Binding-site contacts:
Ligand atom O7 contacts residue TYR41 of chain 47.E at 3.3 Å (h-bond).
Ligand atom C7 contacts residue SER390 of chain 47.E at 4.2 Å.
Ligand atom O7 contacts residue ASN388 of chain 47.E at 3.9 Å.
Ligand atom C8 contacts residue TYR41 of chain 47.E at 3.6 Å (hydrophobic).
Ligand atom C2 contacts residue ARG358 of chain 47.E at 4.3 Å.
Ligand atom C1 contacts residue ASN388 of chain 47.E at 1.4 Å.
Ligand atom C8 contacts residue GLU61 of chain 47.E at 3.3 Å.
Ligand atom N2 contacts residue TYR41 of chain 47.E at 4.3 Å.
Ligand atom O6 contacts residue HIS339 of chain 47.E at 3.9 Å.
Ligand atom C6 contacts residue ARG358 of chain 47.E at 4.4 Å.
Ligand atom C3 contacts residue TYR41 of chain 47.E at 4.2 Å (hydrophobic).
Ligand atom C6 contacts residue ASP338 of chain 47.E at 3.3 Å.
Ligand atom O6 contacts residue ARG358 of chain 47.E at 3.3 Å.
Ligand atom C4 contacts residue ASN388 of chain 47.E at 4.2 Å.
Ligand atom C1 contacts residue ASP338 of chain 47.E at 4.3 Å.
Ligand atom C5 contacts residue TYR41 of chain 47.E at 3.4 Å (hydrophobic).
Ligand atom N2 contacts residue ASN388 of chain 47.E at 2.9 Å (h-bond).
Ligand atom O6 contacts residue ASP338 of chain 47.E at 2.9 Å (salt-bridge).
Ligand atom O5 contacts residue ASN388 of chain 47.E at 2.3 Å (h-bond).
Ligand atom C3 contacts residue ASN388 of chain 47.E at 3.8 Å.
Ligand atom C2 contacts residue ASN388 of chain 47.E at 2.5 Å.
Ligand atom C3 contacts residue ASP338 of chain 47.E at 4.5 Å.
Ligand atom C1 contacts residue ARG358 of chain 47.E at 3.7 Å.
Ligand atom C7 contacts residue TYR41 of chain 47.E at 3.5 Å (hydrophobic).
Ligand atom O6 contacts residue TYR386 of chain 47.E at 4.0 Å.
Ligand atom O4 contacts residue TYR41 of chain 47.E at 3.5 Å (h-bond).
Ligand atom C5 contacts residue ASN388 of chain 47.E at 3.6 Å.
Ligand atom O5 contacts residue ARG358 of chain 47.E at 3.4 Å (salt-bridge).
Ligand atom O5 contacts residue ASP338 of chain 47.E at 4.2 Å.
Ligand atom C4 contacts residue TYR41 of chain 47.E at 3.9 Å (hydrophobic).
Ligand atom C4 contacts residue ASP338 of chain 47.E at 4.3 Å.
Ligand atom C8 contacts residue SER390 of chain 47.E at 3.3 Å.
Ligand atom O7 contacts residue GLN39 of chain 47.E at 2.9 Å (h-bond).
Ligand atom O6 contacts residue TYR41 of chain 47.E at 3.6 Å.
Ligand atom C5 contacts residue ASP338 of chain 47.E at 3.5 Å.
Ligand atom C6 contacts residue TYR41 of chain 47.E at 3.6 Å (hydrophobic).
Ligand atom O4 contacts residue ASP338 of chain 47.E at 4.2 Å.
Ligand atom C7 contacts residue ASN388 of chain 47.E at 3.6 Å.
Ligand atom O5 contacts residue TYR41 of chain 47.E at 4.4 Å.
Ligand atom C7 contacts residue GLN39 of chain 47.E at 4.1 Å.

Sequence of chain 47.E:
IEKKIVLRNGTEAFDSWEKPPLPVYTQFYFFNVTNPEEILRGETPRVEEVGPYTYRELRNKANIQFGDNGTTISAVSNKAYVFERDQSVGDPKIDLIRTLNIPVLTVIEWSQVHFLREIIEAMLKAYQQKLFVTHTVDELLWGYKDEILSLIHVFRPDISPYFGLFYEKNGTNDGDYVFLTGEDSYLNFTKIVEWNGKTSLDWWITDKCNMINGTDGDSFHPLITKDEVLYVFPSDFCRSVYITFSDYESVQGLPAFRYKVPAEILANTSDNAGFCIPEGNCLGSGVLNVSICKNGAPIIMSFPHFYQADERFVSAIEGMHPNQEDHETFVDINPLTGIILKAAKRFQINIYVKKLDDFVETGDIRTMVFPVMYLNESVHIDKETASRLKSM

This protein binds this small molecule.
Small molecule (SMILES): CC(=O)N[C@H]1[C@H](O[C@H]2[C@H](O)[C@@H](NC(C)=O)CO[C@@H]2CO)O[C@H](CO)[C@@H](O[C@@H]2O[C@H](CO[C@H]3O[C@H](CO)[C@@H](O)[C@H](O)[C@@H]3O)[C@@H](O)[C@H](O[C@H]3O[C@H](CO)[C@@H](O)[C@H](O)[C@@H]3O)[C@@H]2O)[C@@H]1O